Sequence of chain 1.B:
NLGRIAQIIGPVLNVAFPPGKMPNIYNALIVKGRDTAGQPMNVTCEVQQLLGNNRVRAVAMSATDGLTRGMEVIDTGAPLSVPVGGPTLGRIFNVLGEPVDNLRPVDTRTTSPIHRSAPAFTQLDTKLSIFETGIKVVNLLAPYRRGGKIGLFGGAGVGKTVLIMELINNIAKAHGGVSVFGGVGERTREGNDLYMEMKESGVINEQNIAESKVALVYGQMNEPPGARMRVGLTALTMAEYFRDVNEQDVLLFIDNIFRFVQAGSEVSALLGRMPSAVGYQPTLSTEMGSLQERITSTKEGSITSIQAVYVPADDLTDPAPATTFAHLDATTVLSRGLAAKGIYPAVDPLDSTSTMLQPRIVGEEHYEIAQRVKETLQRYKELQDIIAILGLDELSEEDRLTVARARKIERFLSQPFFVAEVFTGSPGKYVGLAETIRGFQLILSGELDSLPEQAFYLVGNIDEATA

Sequence of chain 1.A:
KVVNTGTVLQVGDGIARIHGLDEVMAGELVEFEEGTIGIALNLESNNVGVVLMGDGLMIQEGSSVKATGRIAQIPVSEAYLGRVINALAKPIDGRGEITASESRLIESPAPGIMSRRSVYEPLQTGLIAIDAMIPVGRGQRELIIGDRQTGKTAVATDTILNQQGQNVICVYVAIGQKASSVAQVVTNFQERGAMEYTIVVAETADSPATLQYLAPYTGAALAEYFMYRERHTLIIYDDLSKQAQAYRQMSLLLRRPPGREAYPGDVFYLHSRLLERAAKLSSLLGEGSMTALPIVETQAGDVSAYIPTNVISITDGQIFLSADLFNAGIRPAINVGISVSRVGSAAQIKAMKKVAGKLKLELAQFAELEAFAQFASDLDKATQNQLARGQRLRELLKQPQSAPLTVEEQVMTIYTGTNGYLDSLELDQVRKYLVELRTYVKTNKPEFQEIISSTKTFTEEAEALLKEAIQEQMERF

A small-molecule ligand and the protein it binds are described below.
Small molecule (SMILES): CC(C)C[C@@H]1NC(=O)[C@H](C)N(C)C(=O)CNC(=O)/C(=C/c2ccccc2)N(C)C1=O

Binding-site contacts:
Ligand atom C19 contacts residue LEU65 of chain 1.A at 3.0 Å (hydrophobic).
Ligand atom C2 contacts residue GLU131 of chain 1.A at 3.5 Å.
Ligand atom C8 contacts residue ARG297 of chain 1.A at 3.5 Å.
Ligand atom O2 contacts residue ARG297 of chain 1.A at 3.2 Å (salt-bridge).
Ligand atom O2 contacts residue GLU131 of chain 1.A at 3.1 Å (salt-bridge).
Ligand atom C9 contacts residue ASP83 of chain 1.B at 3.2 Å.
Ligand atom O1 contacts residue ASP83 of chain 1.B at 3.6 Å (salt-bridge).
Ligand atom C11 contacts residue ALA81 of chain 1.B at 3.4 Å (hydrophobic).
Ligand atom C20 contacts residue MET274 of chain 1.A at 3.9 Å (hydrophobic).
Ligand atom N2 contacts residue ARG297 of chain 1.A at 4.0 Å.
Ligand atom O3 contacts residue ALA81 of chain 1.B at 3.5 Å.
Ligand atom C17 contacts residue LEU65 of chain 1.A at 3.7 Å (hydrophobic).
Ligand atom O3 contacts residue ASP83 of chain 1.B at 2.1 Å (salt-bridge).
Ligand atom C5 contacts residue ASP83 of chain 1.B at 3.9 Å.
Ligand atom C18 contacts residue LEU65 of chain 1.A at 3.0 Å (hydrophobic).
Ligand atom O3 contacts residue THR82 of chain 1.B at 3.1 Å (h-bond).
Ligand atom C11 contacts residue ASP83 of chain 1.B at 1.6 Å.
Ligand atom C3 contacts residue GLU131 of chain 1.A at 3.4 Å.
Ligand atom C3 contacts residue ALA96 of chain 1.A at 3.8 Å (hydrophobic).
Ligand atom C7 contacts residue LEU65 of chain 1.A at 3.9 Å (hydrophobic).
Ligand atom C21 contacts residue MET274 of chain 1.A at 3.5 Å (hydrophobic).
Ligand atom C1 contacts residue GLU131 of chain 1.A at 3.3 Å.
Ligand atom N4 contacts residue ASP83 of chain 1.B at 3.1 Å (salt-bridge).
Ligand atom C13 contacts residue ASP83 of chain 1.B at 3.2 Å.
Ligand atom N3 contacts residue ASP83 of chain 1.B at 2.1 Å (salt-bridge).
Ligand atom C8 contacts residue GLU131 of chain 1.A at 4.0 Å.
Ligand atom C12 contacts residue ASP83 of chain 1.B at 2.5 Å.
Ligand atom C4 contacts residue GLU131 of chain 1.A at 3.3 Å.
Ligand atom C21 contacts residue LEU65 of chain 1.A at 4.0 Å (hydrophobic).
Ligand atom C20 contacts residue VAL75 of chain 1.A at 3.8 Å (hydrophobic).
Ligand atom O1 contacts residue GLY51 of chain 1.A at 2.8 Å.
Ligand atom N2 contacts residue ASP83 of chain 1.B at 2.7 Å (salt-bridge).
Ligand atom C6 contacts residue ASP83 of chain 1.B at 3.1 Å.
Ligand atom C1 contacts residue LEU238 of chain 1.A at 3.7 Å (hydrophobic).
Ligand atom C8 contacts residue ASP83 of chain 1.B at 3.3 Å.
Ligand atom C1 contacts residue ILE63 of chain 1.A at 4.0 Å (hydrophobic).
Ligand atom C10 contacts residue ARG297 of chain 1.A at 3.1 Å.
Ligand atom C9 contacts residue ARG297 of chain 1.A at 3.9 Å.
Ligand atom C10 contacts residue ASP83 of chain 1.B at 4.0 Å.
Ligand atom C20 contacts residue LEU65 of chain 1.A at 3.5 Å (hydrophobic).